Sequence of chain 1.B:
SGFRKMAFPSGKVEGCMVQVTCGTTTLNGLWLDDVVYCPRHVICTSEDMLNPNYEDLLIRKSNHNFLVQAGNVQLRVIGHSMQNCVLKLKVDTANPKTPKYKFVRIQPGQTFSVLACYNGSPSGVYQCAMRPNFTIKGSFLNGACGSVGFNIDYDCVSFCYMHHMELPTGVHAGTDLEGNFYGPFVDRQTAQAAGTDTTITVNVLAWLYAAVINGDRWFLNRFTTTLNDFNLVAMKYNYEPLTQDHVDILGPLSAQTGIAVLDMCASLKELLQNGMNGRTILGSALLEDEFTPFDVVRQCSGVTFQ

A protein and the small-molecule ligand that binds it are described below.
Small molecule (SMILES): CC(C)(C)OC(=O)Nc1cccn([C@@H](CC2CC2)C(=O)N[C@@H](C[C@@H]2CCNC2=O)[C@@H](O)C(=O)NCc2ccccc2)c1=O

Binding-site contacts:
Ligand atom C28 contacts residue GLY143 of chain 1.A at 3.8 Å.
Ligand atom C13 contacts residue THR26 of chain 1.A at 3.5 Å.
Ligand atom C22 contacts residue HIS164 of chain 1.A at 3.7 Å.
Ligand atom C30 contacts residue ASP187 of chain 1.A at 3.7 Å.
Ligand atom C54 contacts residue ASN142 of chain 1.A at 3.3 Å.
Ligand atom C32 contacts residue PRO168 of chain 1.A at 3.8 Å (hydrophobic).
Ligand atom O22 contacts residue GLU166 of chain 1.A at 2.9 Å (salt-bridge).
Ligand atom N49 contacts residue GLU166 of chain 1.A at 3.2 Å (salt-bridge).
Ligand atom C14 contacts residue GLY143 of chain 1.A at 3.5 Å.
Ligand atom C30 contacts residue HIS41 of chain 1.A at 3.7 Å.
Ligand atom C35 contacts residue CYS145 of chain 1.A at 2.8 Å (hydrophobic).
Ligand atom C42 contacts residue CYS145 of chain 1.A at 3.2 Å (hydrophobic).
Ligand atom O22 contacts residue MET165 of chain 1.A at 3.4 Å.
Ligand atom O48 contacts residue HIS163 of chain 1.A at 2.6 Å (h-bond).
Ligand atom C25 contacts residue ASN142 of chain 1.A at 3.5 Å.
Ligand atom C20 contacts residue HIS164 of chain 1.A at 3.5 Å.
Ligand atom O48 contacts residue HIS172 of chain 1.A at 3.6 Å.
Ligand atom O41 contacts residue GLY143 of chain 1.A at 3.0 Å (h-bond).
Ligand atom C57 contacts residue CYS145 of chain 1.A at 1.9 Å (hydrophobic).
Ligand atom O40 contacts residue CYS145 of chain 1.A at 2.7 Å (h-bond).
Ligand atom O48 contacts residue GLU166 of chain 1.A at 3.6 Å.
Ligand atom C36 contacts residue HIS164 of chain 1.A at 3.7 Å.
Ligand atom C47 contacts residue GLU166 of chain 1.A at 3.6 Å.
Ligand atom O41 contacts residue ALA144 of chain 1.A at 3.1 Å (h-bond).
Ligand atom O41 contacts residue CYS145 of chain 1.A at 3.0 Å (h-bond).
Ligand atom O48 contacts residue PHE140 of chain 1.A at 3.7 Å.
Ligand atom N23 contacts residue GLU166 of chain 1.A at 2.9 Å (salt-bridge).
Ligand atom C47 contacts residue HIS163 of chain 1.A at 3.7 Å.
Ligand atom O25 contacts residue GLU166 of chain 1.A at 3.1 Å (salt-bridge).
Ligand atom C24 contacts residue GLU166 of chain 1.A at 3.5 Å.
Ligand atom C51 contacts residue ASN142 of chain 1.A at 3.4 Å.
Ligand atom C23 contacts residue ASN142 of chain 1.A at 3.6 Å.
Ligand atom N38 contacts residue HIS164 of chain 1.A at 2.9 Å (h-bond).
Ligand atom N49 contacts residue PHE140 of chain 1.A at 3.3 Å (h-bond).
Ligand atom C34 contacts residue ASP187 of chain 1.A at 3.8 Å.
Ligand atom C32 contacts residue LEU167 of chain 1.A at 3.5 Å (hydrophobic).
Ligand atom C40 contacts residue CYS145 of chain 1.A at 2.8 Å (hydrophobic).
Ligand atom C13 contacts residue GLY143 of chain 1.A at 3.6 Å.
Ligand atom O40 contacts residue HIS41 of chain 1.A at 2.7 Å (h-bond).
Ligand atom N38 contacts residue CYS145 of chain 1.A at 3.2 Å (h-bond).

Sequence of chain 1.A:
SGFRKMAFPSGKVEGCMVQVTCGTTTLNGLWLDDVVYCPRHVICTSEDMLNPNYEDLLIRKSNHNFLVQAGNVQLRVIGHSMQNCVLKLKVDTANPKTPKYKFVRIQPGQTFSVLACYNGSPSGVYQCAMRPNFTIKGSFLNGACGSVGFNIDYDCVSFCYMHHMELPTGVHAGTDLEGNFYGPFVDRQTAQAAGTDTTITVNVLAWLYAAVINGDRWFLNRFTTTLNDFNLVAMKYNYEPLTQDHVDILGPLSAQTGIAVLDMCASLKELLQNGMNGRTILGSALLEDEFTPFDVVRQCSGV